The protein below binds the small molecule below.
Small molecule (SMILES): C[C@H](CCC(=O)O)[C@H]1CC[C@H]2[C@@H]3[C@H](O)C[C@@H]4C[C@H](O)CC[C@]4(C)[C@H]3C[C@H](O)[C@]12C

Sequence of chain 1.N:
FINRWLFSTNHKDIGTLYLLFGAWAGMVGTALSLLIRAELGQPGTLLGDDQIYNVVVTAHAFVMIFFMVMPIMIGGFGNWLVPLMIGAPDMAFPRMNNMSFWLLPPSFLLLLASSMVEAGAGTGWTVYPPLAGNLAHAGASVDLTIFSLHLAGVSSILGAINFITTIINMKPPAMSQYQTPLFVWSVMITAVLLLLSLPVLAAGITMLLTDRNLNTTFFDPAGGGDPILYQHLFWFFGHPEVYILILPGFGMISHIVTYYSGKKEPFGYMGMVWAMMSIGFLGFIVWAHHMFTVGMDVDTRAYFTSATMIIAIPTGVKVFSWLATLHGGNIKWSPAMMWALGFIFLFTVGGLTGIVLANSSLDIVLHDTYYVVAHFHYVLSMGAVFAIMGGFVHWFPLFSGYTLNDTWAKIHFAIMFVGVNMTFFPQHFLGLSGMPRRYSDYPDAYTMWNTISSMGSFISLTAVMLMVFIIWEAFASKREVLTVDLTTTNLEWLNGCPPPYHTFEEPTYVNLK

Sequence of chain 1.P:
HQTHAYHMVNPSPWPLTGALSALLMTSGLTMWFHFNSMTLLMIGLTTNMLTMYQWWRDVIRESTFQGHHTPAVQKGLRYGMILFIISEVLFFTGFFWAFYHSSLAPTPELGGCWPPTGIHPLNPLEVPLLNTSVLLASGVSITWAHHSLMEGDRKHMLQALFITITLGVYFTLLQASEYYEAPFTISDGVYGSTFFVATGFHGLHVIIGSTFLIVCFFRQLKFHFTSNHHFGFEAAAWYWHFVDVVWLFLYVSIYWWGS

Binding-site contacts:
Ligand atom C12 contacts residue PHE305 of chain 1.N at 4.0 Å (hydrophobic).
Ligand atom O25 contacts residue PGV1 of chain 1.SB at 4.1 Å.
Ligand atom O3 contacts residue ASP300 of chain 1.N at 3.5 Å.
Ligand atom C3 contacts residue ASP300 of chain 1.N at 4.5 Å.
Ligand atom C11 contacts residue PHE305 of chain 1.N at 4.0 Å (hydrophobic).
Ligand atom C22 contacts residue PGV1 of chain 1.SB at 4.4 Å.
Ligand atom C20 contacts residue TRP288 of chain 1.N at 4.2 Å (hydrophobic).
Ligand atom C23 contacts residue HIS233 of chain 1.N at 3.7 Å.
Ligand atom O26 contacts residue HIS233 of chain 1.N at 4.0 Å.
Ligand atom C21 contacts residue HIS233 of chain 1.N at 3.6 Å.
Ligand atom C2 contacts residue ASP300 of chain 1.N at 3.8 Å.
Ligand atom O26 contacts residue PGV1 of chain 1.SB at 3.7 Å.
Ligand atom C1 contacts residue TYR304 of chain 1.N at 3.3 Å (hydrophobic).
Ligand atom C22 contacts residue HIS233 of chain 1.N at 4.5 Å.
Ligand atom O25 contacts residue HIS103 of chain 1.P at 3.1 Å (h-bond).
Ligand atom C24 contacts residue HIS233 of chain 1.N at 3.5 Å.
Ligand atom O25 contacts residue HIS233 of chain 1.N at 3.5 Å (h-bond).
Ligand atom C9 contacts residue THR301 of chain 1.N at 4.3 Å.
Ligand atom C24 contacts residue PGV1 of chain 1.SB at 4.2 Å.
Ligand atom C16 contacts residue PGV1 of chain 1.SB at 3.8 Å.
Ligand atom C12 contacts residue THR301 of chain 1.N at 3.7 Å.
Ligand atom C18 contacts residue TRP288 of chain 1.N at 4.1 Å (hydrophobic).
Ligand atom C11 contacts residue THR301 of chain 1.N at 3.8 Å.
Ligand atom C24 contacts residue TRP99 of chain 1.P at 3.7 Å (hydrophobic).
Ligand atom O7 contacts residue PGV1 of chain 1.SB at 4.0 Å.
Ligand atom C21 contacts residue TRP288 of chain 1.N at 3.9 Å (hydrophobic).
Ligand atom O26 contacts residue HIS103 of chain 1.P at 2.6 Å (h-bond).
Ligand atom C21 contacts residue PHE305 of chain 1.N at 4.4 Å (hydrophobic).
Ligand atom C23 contacts residue TRP99 of chain 1.P at 3.7 Å (hydrophobic).
Ligand atom O26 contacts residue TRP99 of chain 1.P at 2.8 Å (h-bond).
Ligand atom C2 contacts residue THR301 of chain 1.N at 4.0 Å.
Ligand atom C15 contacts residue PGV1 of chain 1.SB at 3.8 Å.
Ligand atom O26 contacts residue LEU230 of chain 1.N at 4.5 Å.
Ligand atom C19 contacts residue TYR304 of chain 1.N at 4.1 Å (hydrophobic).
Ligand atom C23 contacts residue PGV1 of chain 1.SB at 4.5 Å.
Ligand atom O12 contacts residue THR301 of chain 1.N at 2.7 Å (h-bond).
Ligand atom C2 contacts residue TYR304 of chain 1.N at 3.9 Å (hydrophobic).
Ligand atom C11 contacts residue TYR304 of chain 1.N at 4.4 Å (hydrophobic).
Ligand atom C24 contacts residue HIS103 of chain 1.P at 3.2 Å.